This protein binds this small molecule.
Small molecule (SMILES): NC(=O)CS[P](=O)(O)O[P](=O)(O)O[P](=O)(O)OC[C@H]1O[C@@H](n2cnc3c(N)ncnc32)[C@H](O)[C@@H]1O

Sequence of chain 1.H:
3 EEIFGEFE

Sequence of chain 1.D:
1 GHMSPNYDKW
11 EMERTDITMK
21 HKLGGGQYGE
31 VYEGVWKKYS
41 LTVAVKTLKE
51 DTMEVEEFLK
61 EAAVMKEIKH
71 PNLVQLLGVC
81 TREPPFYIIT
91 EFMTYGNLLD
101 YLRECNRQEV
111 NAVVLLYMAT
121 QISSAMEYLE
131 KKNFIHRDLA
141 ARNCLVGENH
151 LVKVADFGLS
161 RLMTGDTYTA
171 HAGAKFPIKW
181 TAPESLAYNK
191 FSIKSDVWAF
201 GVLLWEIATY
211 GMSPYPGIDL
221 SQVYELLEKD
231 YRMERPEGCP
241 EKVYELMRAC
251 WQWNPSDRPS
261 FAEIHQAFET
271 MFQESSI

Binding-site contacts:
Ligand atom O2A contacts residue ASP156 of chain 1.D at 3.0 Å (salt-bridge).
Ligand atom PB contacts residue MG1 of chain 1.L at 3.4 Å.
Ligand atom C1S contacts residue ASP138 of chain 1.D at 3.4 Å.
Ligand atom S1G contacts residue ARG142 of chain 1.D at 3.6 Å.
Ligand atom O1A contacts residue GLY25 of chain 1.D at 3.2 Å.
Ligand atom O2A contacts residue MG1 of chain 1.L at 2.1 Å.
Ligand atom O2S contacts residue ARG142 of chain 1.D at 2.9 Å (salt-bridge).
Ligand atom PA contacts residue LYS46 of chain 1.D at 3.5 Å.
Ligand atom O2B contacts residue ARG142 of chain 1.D at 3.6 Å.
Ligand atom N6 contacts residue THR90 of chain 1.D at 3.6 Å.
Ligand atom O2S contacts residue PHE6 of chain 1.H at 2.9 Å.
Ligand atom O1B contacts residue ASN143 of chain 1.D at 3.1 Å (h-bond).
Ligand atom O2G contacts residue TYR28 of chain 1.D at 3.5 Å.
Ligand atom N3 contacts residue LEU23 of chain 1.D at 3.6 Å.
Ligand atom O3G contacts residue GLN27 of chain 1.D at 2.9 Å (h-bond).
Ligand atom O3A contacts residue MG1 of chain 1.L at 3.3 Å.
Ligand atom O2A contacts residue LYS46 of chain 1.D at 2.7 Å (salt-bridge).
Ligand atom C2 contacts residue MET93 of chain 1.D at 3.4 Å (hydrophobic).
Ligand atom S1G contacts residue ASN143 of chain 1.D at 3.5 Å (h-bond).
Ligand atom NS contacts residue PHE6 of chain 1.H at 1.5 Å.
Ligand atom C6 contacts residue LEU145 of chain 1.D at 3.5 Å (hydrophobic).
Ligand atom PA contacts residue MG1 of chain 1.L at 3.4 Å.
Ligand atom N6 contacts residue ALA44 of chain 1.D at 3.5 Å.
Ligand atom N6 contacts residue LEU145 of chain 1.D at 3.3 Å.
Ligand atom O3G contacts residue GLY26 of chain 1.D at 3.7 Å.
Ligand atom N1 contacts residue MET93 of chain 1.D at 3.0 Å (h-bond).
Ligand atom C2S contacts residue PHE6 of chain 1.H at 2.5 Å (hydrophobic).
Ligand atom O1A contacts residue GLY29 of chain 1.D at 3.6 Å (h-bond).
Ligand atom O1A contacts residue LYS46 of chain 1.D at 3.5 Å.
Ligand atom C2 contacts residue PHE92 of chain 1.D at 3.6 Å (hydrophobic).
Ligand atom O1B contacts residue ARG142 of chain 1.D at 3.7 Å.
Ligand atom O3' contacts residue ASN97 of chain 1.D at 2.7 Å (h-bond).
Ligand atom O1A contacts residue GLY26 of chain 1.D at 2.9 Å (h-bond).
Ligand atom N6 contacts residue GLU91 of chain 1.D at 3.0 Å (salt-bridge).
Ligand atom O5' contacts residue VAL31 of chain 1.D at 3.6 Å.
Ligand atom O1B contacts residue MG1 of chain 1.L at 2.1 Å.
Ligand atom C6 contacts residue ALA44 of chain 1.D at 3.5 Å (hydrophobic).
Ligand atom O3B contacts residue GLY26 of chain 1.D at 3.6 Å.
Ligand atom O2G contacts residue GLN27 of chain 1.D at 3.6 Å.
Ligand atom O1A contacts residue VAL31 of chain 1.D at 3.7 Å.